This small molecule binds to this protein.
Small molecule (SMILES): CC(=O)N[C@H]1[C@H](O[C@H]2[C@H](O)[C@@H](NC(C)=O)CO[C@@H]2CO)O[C@H](CO)[C@@H](O)[C@@H]1O

Sequence of chain 1.C:
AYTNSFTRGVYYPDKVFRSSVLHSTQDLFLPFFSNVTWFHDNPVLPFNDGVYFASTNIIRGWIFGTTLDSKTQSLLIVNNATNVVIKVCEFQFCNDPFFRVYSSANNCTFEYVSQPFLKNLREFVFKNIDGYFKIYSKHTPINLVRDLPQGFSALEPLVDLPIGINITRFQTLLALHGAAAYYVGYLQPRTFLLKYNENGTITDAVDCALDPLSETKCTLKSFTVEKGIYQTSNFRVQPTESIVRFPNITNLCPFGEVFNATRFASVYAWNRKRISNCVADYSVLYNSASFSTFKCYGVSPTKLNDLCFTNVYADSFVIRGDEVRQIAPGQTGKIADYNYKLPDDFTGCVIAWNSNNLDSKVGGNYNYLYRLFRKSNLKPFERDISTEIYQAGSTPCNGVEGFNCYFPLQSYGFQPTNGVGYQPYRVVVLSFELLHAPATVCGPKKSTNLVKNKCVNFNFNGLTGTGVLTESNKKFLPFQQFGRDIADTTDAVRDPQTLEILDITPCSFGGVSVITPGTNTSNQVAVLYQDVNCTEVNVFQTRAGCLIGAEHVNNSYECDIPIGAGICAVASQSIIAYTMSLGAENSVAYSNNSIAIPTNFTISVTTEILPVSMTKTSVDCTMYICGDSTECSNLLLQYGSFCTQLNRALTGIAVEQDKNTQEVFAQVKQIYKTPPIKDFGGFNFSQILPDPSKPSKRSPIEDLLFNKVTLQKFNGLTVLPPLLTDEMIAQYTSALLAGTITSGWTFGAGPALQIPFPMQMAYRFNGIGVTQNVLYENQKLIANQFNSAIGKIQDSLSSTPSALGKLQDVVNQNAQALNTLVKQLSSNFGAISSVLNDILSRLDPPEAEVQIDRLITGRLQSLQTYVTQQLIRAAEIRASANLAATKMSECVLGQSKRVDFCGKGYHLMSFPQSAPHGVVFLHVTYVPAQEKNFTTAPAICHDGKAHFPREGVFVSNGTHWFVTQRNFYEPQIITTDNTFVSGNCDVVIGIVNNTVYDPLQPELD

Binding-site contacts:
Ligand atom O4 contacts residue LEU910 of chain 1.C at 3.8 Å.
Ligand atom O5 contacts residue GLN914 of chain 1.C at 4.4 Å.
Ligand atom O7 contacts residue ASN705 of chain 1.C at 3.4 Å (h-bond).
Ligand atom C8 contacts residue LEU910 of chain 1.C at 4.2 Å (hydrophobic).
Ligand atom C7 contacts residue LEU910 of chain 1.C at 3.9 Å (hydrophobic).
Ligand atom C3 contacts residue LEU910 of chain 1.C at 4.3 Å (hydrophobic).
Ligand atom C8 contacts residue ASN705 of chain 1.C at 4.4 Å.
Ligand atom N2 contacts residue ASN705 of chain 1.C at 2.9 Å (h-bond).
Ligand atom C3 contacts residue ASN705 of chain 1.C at 3.8 Å.
Ligand atom C5 contacts residue LEU910 of chain 1.C at 3.6 Å (hydrophobic).
Ligand atom C1 contacts residue LEU910 of chain 1.C at 4.1 Å (hydrophobic).
Ligand atom O5 contacts residue GLN1059 of chain 1.C at 4.4 Å.
Ligand atom C5 contacts residue ASN705 of chain 1.C at 3.6 Å.
Ligand atom C2 contacts residue ASN705 of chain 1.C at 2.4 Å.
Ligand atom C8 contacts residue THR704 of chain 1.C at 4.4 Å.
Ligand atom O6 contacts residue GLN914 of chain 1.C at 4.2 Å.
Ligand atom C4 contacts residue LEU910 of chain 1.C at 4.2 Å (hydrophobic).
Ligand atom C6 contacts residue LEU910 of chain 1.C at 4.0 Å (hydrophobic).
Ligand atom C6 contacts residue GLN914 of chain 1.C at 4.0 Å.
Ligand atom O7 contacts residue LEU910 of chain 1.C at 3.4 Å.
Ligand atom O6 contacts residue LEU910 of chain 1.C at 3.5 Å.
Ligand atom O7 contacts residue GLN1059 of chain 1.C at 3.7 Å.
Ligand atom C1 contacts residue ASN705 of chain 1.C at 1.4 Å.
Ligand atom C7 contacts residue ASN705 of chain 1.C at 3.3 Å.
Ligand atom C5 contacts residue GLN914 of chain 1.C at 4.1 Å.
Ligand atom C4 contacts residue ASN705 of chain 1.C at 4.2 Å.
Ligand atom O5 contacts residue ASN705 of chain 1.C at 2.3 Å (h-bond).